Binding-site contacts:
Ligand atom O1 contacts residue TYR24 of chain 2.F at 2.4 Å (h-bond).
Ligand atom C6 contacts residue ARG157 of chain 2.F at 3.8 Å.
Ligand atom O3 contacts residue FE1 of chain 2.S at 2.4 Å.
Ligand atom O4 contacts residue ARG157 of chain 2.F at 3.9 Å.
Ligand atom C7 contacts residue TRP149 of chain 2.F at 3.8 Å (hydrophobic).
Ligand atom C7 contacts residue PRO15 of chain 2.E at 3.5 Å (hydrophobic).
Ligand atom C5 contacts residue FE1 of chain 2.S at 4.0 Å.
Ligand atom C2 contacts residue PRO15 of chain 2.E at 3.5 Å (hydrophobic).
Ligand atom O4 contacts residue FE1 of chain 2.S at 2.0 Å.
Ligand atom O3 contacts residue HIS160 of chain 2.F at 3.4 Å (h-bond).
Ligand atom O1 contacts residue PRO15 of chain 2.E at 3.9 Å.
Ligand atom O2 contacts residue TRP149 of chain 2.F at 3.4 Å.
Ligand atom N1 contacts residue PRO15 of chain 2.E at 4.0 Å.
Ligand atom N1 contacts residue ARG157 of chain 2.F at 3.2 Å (salt-bridge).
Ligand atom O3 contacts residue ARG157 of chain 2.F at 2.8 Å (salt-bridge).
Ligand atom C2 contacts residue GLY14 of chain 2.E at 3.8 Å.
Ligand atom C2 contacts residue ARG157 of chain 2.F at 3.8 Å.
Ligand atom O4 contacts residue TYR108 of chain 2.F at 3.2 Å (h-bond).
Ligand atom O1 contacts residue ILE191 of chain 2.F at 3.9 Å.
Ligand atom O4 contacts residue HIS160 of chain 2.F at 3.3 Å.
Ligand atom C5 contacts residue TYR147 of chain 2.F at 3.8 Å (hydrophobic).
Ligand atom C4 contacts residue TRP149 of chain 2.F at 3.7 Å (hydrophobic).
Ligand atom C4 contacts residue PRO15 of chain 2.E at 3.6 Å (hydrophobic).
Ligand atom O1 contacts residue ARG133 of chain 2.E at 3.8 Å.
Ligand atom N1 contacts residue HIS162 of chain 2.F at 4.0 Å.
Ligand atom C5 contacts residue ARG157 of chain 2.F at 4.1 Å.
Ligand atom C3 contacts residue TRP149 of chain 2.F at 4.0 Å (hydrophobic).
Ligand atom C3 contacts residue PRO15 of chain 2.E at 3.2 Å (hydrophobic).
Ligand atom C2 contacts residue ILE191 of chain 2.F at 3.8 Å (hydrophobic).
Ligand atom O2 contacts residue PRO15 of chain 2.E at 4.0 Å.
Ligand atom O1 contacts residue GLY14 of chain 2.E at 4.1 Å.
Ligand atom O3 contacts residue GLN177 of chain 2.F at 3.8 Å.
Ligand atom O2 contacts residue ARG133 of chain 2.E at 3.8 Å.
Ligand atom O1 contacts residue THR12 of chain 2.E at 3.9 Å.
Ligand atom C6 contacts residue FE1 of chain 2.S at 2.8 Å.
Ligand atom C7 contacts residue TYR24 of chain 2.F at 3.5 Å (hydrophobic).
Ligand atom O2 contacts residue TYR24 of chain 2.F at 4.0 Å.
Ligand atom C3 contacts residue ILE191 of chain 2.F at 4.1 Å (hydrophobic).
Ligand atom N1 contacts residue FE1 of chain 2.S at 3.0 Å.
Ligand atom O3 contacts residue HIS162 of chain 2.F at 2.9 Å.

Sequence of chain 2.F:
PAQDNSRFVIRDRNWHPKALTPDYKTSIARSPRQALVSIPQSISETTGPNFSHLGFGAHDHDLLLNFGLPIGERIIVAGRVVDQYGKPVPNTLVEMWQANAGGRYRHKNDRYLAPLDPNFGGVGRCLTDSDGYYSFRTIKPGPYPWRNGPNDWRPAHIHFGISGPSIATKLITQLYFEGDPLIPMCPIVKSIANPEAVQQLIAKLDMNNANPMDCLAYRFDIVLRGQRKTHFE

The protein below binds the small molecule below.
Small molecule (SMILES): O=C(O)c1ccc(O)[n+]([O-])c1

Sequence of chain 2.E:
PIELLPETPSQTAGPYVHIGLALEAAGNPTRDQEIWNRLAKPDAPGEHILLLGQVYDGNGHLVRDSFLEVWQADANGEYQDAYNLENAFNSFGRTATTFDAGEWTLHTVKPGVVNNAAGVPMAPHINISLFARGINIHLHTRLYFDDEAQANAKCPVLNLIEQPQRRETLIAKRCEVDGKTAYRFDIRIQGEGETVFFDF